Binding-site contacts:
Ligand atom O1 contacts residue MET321 of chain 1.A at 3.8 Å.
Ligand atom C6 contacts residue LYS73 of chain 1.A at 3.5 Å.
Ligand atom O6 contacts residue HIS317 of chain 1.A at 2.9 Å (h-bond).
Ligand atom C3 contacts residue LYS73 of chain 1.A at 3.6 Å.
Ligand atom C1 contacts residue MET321 of chain 1.A at 3.5 Å (hydrophobic).
Ligand atom C4 contacts residue MET321 of chain 1.A at 3.7 Å (hydrophobic).
Ligand atom C2 contacts residue MET321 of chain 1.A at 3.7 Å (hydrophobic).
Ligand atom O5 contacts residue SER70 of chain 1.A at 3.3 Å.
Ligand atom O1 contacts residue SER312 of chain 1.A at 2.5 Å (h-bond).
Ligand atom O1 contacts residue MET313 of chain 1.A at 3.6 Å.
Ligand atom C2 contacts residue SER69 of chain 1.A at 3.9 Å.
Ligand atom C6 contacts residue SER69 of chain 1.A at 3.4 Å.
Ligand atom C5 contacts residue GLY322 of chain 1.A at 3.7 Å.
Ligand atom C5 contacts residue MET321 of chain 1.A at 3.4 Å (hydrophobic).
Ligand atom O4 contacts residue ASN109 of chain 1.A at 3.2 Å (h-bond).
Ligand atom O3 contacts residue ASN109 of chain 1.A at 2.8 Å (h-bond).
Ligand atom O4 contacts residue MET321 of chain 1.A at 3.3 Å.
Ligand atom O5 contacts residue LYS73 of chain 1.A at 2.7 Å (salt-bridge).
Ligand atom O2 contacts residue MET321 of chain 1.A at 3.8 Å.
Ligand atom C4 contacts residue LYS73 of chain 1.A at 3.7 Å.
Ligand atom O3 contacts residue CYS107 of chain 1.A at 3.7 Å.
Ligand atom O1 contacts residue LYS281 of chain 1.A at 2.8 Å (salt-bridge).
Ligand atom O2 contacts residue HIS278 of chain 1.A at 3.4 Å.
Ligand atom C2 contacts residue SER312 of chain 1.A at 3.3 Å.
Ligand atom O4 contacts residue SER22 of chain 1.A at 3.6 Å.
Ligand atom O4 contacts residue HIS317 of chain 1.A at 3.1 Å (h-bond).
Ligand atom C5 contacts residue ASN109 of chain 1.A at 3.3 Å.
Ligand atom O6 contacts residue SER69 of chain 1.A at 3.5 Å.
Ligand atom O3 contacts residue MET321 of chain 1.A at 3.4 Å.
Ligand atom C3 contacts residue MET321 of chain 1.A at 3.8 Å (hydrophobic).
Ligand atom O3 contacts residue GLY322 of chain 1.A at 2.9 Å (h-bond).
Ligand atom C6 contacts residue HIS317 of chain 1.A at 3.6 Å.
Ligand atom C1 contacts residue SER312 of chain 1.A at 3.4 Å.
Ligand atom O2 contacts residue LYS281 of chain 1.A at 3.5 Å (salt-bridge).
Ligand atom C6 contacts residue SER22 of chain 1.A at 3.5 Å.
Ligand atom O5 contacts residue SER69 of chain 1.A at 3.4 Å (h-bond).
Ligand atom C6 contacts residue SER70 of chain 1.A at 3.5 Å.
Ligand atom O6 contacts residue SER70 of chain 1.A at 2.6 Å (h-bond).
Ligand atom O5 contacts residue SER22 of chain 1.A at 2.6 Å (h-bond).
Ligand atom C1 contacts residue LYS281 of chain 1.A at 3.5 Å.

Sequence of chain 1.A:
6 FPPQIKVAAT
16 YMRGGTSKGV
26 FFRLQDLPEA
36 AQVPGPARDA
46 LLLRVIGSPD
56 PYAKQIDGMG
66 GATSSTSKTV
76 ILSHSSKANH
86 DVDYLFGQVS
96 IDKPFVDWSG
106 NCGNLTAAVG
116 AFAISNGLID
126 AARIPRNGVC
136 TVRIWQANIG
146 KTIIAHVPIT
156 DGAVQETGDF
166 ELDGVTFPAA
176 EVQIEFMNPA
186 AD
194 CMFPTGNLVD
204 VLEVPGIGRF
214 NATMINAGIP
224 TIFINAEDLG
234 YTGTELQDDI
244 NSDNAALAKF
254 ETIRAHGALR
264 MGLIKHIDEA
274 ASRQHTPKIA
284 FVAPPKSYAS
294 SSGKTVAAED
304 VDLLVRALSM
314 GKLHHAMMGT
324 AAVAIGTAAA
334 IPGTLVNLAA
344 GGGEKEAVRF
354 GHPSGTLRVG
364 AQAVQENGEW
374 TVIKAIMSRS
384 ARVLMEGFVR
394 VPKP

This protein binds this small molecule.
Small molecule (SMILES): O=C(O)CC(CC(=O)O)C(=O)O